A small-molecule ligand and the protein it binds are described below.
Small molecule (SMILES): CC(=O)N[C@@H]1[C@@H](O)[C@H](O)[C@@H](CO)O[C@H]1O

Sequence of chain 1.A:
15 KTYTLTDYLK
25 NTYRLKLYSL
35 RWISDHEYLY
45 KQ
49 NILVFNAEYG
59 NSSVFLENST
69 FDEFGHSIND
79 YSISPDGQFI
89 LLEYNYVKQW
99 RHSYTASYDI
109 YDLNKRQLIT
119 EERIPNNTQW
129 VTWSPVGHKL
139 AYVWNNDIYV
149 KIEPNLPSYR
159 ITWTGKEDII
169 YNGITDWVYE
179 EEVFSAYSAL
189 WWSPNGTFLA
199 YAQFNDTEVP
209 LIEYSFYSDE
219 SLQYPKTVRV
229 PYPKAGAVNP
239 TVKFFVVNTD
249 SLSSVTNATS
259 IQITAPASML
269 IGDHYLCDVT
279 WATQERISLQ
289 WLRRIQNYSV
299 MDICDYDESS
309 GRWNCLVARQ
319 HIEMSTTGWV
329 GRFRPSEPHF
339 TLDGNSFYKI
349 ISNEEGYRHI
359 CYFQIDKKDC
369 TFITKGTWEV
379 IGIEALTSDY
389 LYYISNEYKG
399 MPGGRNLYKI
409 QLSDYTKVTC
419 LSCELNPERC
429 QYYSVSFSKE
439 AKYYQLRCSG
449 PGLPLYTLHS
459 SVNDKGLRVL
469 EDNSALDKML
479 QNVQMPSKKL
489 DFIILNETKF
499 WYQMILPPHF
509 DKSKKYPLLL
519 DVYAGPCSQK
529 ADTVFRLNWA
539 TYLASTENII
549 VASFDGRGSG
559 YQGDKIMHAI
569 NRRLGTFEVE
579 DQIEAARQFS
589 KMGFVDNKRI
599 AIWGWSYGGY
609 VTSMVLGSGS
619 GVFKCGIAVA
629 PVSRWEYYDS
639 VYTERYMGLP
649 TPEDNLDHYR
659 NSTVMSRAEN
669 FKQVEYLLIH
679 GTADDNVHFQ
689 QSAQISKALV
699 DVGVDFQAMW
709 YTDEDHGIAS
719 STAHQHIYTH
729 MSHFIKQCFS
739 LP

Binding-site contacts:
Ligand atom O7 contacts residue SER60 of chain 1.A at 3.6 Å.
Ligand atom N2 contacts residue ASN59 of chain 1.A at 2.8 Å (h-bond).
Ligand atom C8 contacts residue SER61 of chain 1.A at 3.6 Å.
Ligand atom N2 contacts residue ASN54 of chain 1.A at 4.1 Å.
Ligand atom N2 contacts residue GLU41 of chain 1.A at 4.2 Å.
Ligand atom C7 contacts residue SER61 of chain 1.A at 4.0 Å.
Ligand atom O7 contacts residue SER61 of chain 1.A at 3.4 Å.
Ligand atom C8 contacts residue GLU41 of chain 1.A at 3.8 Å.
Ligand atom C4 contacts residue ASN59 of chain 1.A at 4.1 Å.
Ligand atom C7 contacts residue GLU41 of chain 1.A at 4.2 Å.
Ligand atom C3 contacts residue ASN59 of chain 1.A at 3.7 Å.
Ligand atom O5 contacts residue ASN59 of chain 1.A at 2.4 Å (h-bond).
Ligand atom C1 contacts residue ASN59 of chain 1.A at 1.4 Å.
Ligand atom C7 contacts residue ASN59 of chain 1.A at 3.5 Å.
Ligand atom O7 contacts residue VAL52 of chain 1.A at 4.3 Å.
Ligand atom O7 contacts residue ASN59 of chain 1.A at 3.3 Å (h-bond).
Ligand atom C2 contacts residue ASN59 of chain 1.A at 2.3 Å.
Ligand atom C5 contacts residue ASN59 of chain 1.A at 3.7 Å.